A small-molecule ligand and the protein it binds are described below.
Small molecule (SMILES): CC(=O)N[C@@H]1[C@@H](O)[C@H](O)[C@@H](CO)O[C@H]1O

Binding-site contacts:
Ligand atom C7 contacts residue ASN1095 of chain 1.B at 3.9 Å.
Ligand atom C5 contacts residue PHE1100 of chain 1.B at 4.2 Å (hydrophobic).
Ligand atom O5 contacts residue PHE1100 of chain 1.B at 4.2 Å.
Ligand atom C3 contacts residue HIS1098 of chain 1.B at 3.7 Å.
Ligand atom C8 contacts residue THR1097 of chain 1.B at 4.2 Å.
Ligand atom O3 contacts residue THR1097 of chain 1.B at 4.1 Å.
Ligand atom O3 contacts residue HIS1098 of chain 1.B at 4.3 Å.
Ligand atom C6 contacts residue PHE1100 of chain 1.B at 3.8 Å (hydrophobic).
Ligand atom C4 contacts residue HIS1098 of chain 1.B at 3.7 Å.
Ligand atom C5 contacts residue ASN1095 of chain 1.B at 3.7 Å.
Ligand atom N2 contacts residue ASN1095 of chain 1.B at 2.9 Å (h-bond).
Ligand atom O5 contacts residue ASN1095 of chain 1.B at 2.4 Å (h-bond).
Ligand atom C1 contacts residue THR1097 of chain 1.B at 4.0 Å.
Ligand atom C1 contacts residue HIS1098 of chain 1.B at 4.5 Å.
Ligand atom O4 contacts residue HIS1098 of chain 1.B at 3.1 Å.
Ligand atom C2 contacts residue ASN1095 of chain 1.B at 2.5 Å.
Ligand atom O7 contacts residue ASN1095 of chain 1.B at 4.4 Å.
Ligand atom C6 contacts residue HIS1098 of chain 1.B at 4.5 Å.
Ligand atom N2 contacts residue THR1097 of chain 1.B at 3.4 Å (h-bond).
Ligand atom C1 contacts residue ASN1095 of chain 1.B at 1.4 Å.
Ligand atom C4 contacts residue ASN1095 of chain 1.B at 4.2 Å.
Ligand atom C8 contacts residue ASN1095 of chain 1.B at 4.3 Å.
Ligand atom C3 contacts residue THR1097 of chain 1.B at 3.5 Å.
Ligand atom O5 contacts residue HIS1098 of chain 1.B at 4.5 Å.
Ligand atom C2 contacts residue THR1097 of chain 1.B at 3.8 Å.
Ligand atom C7 contacts residue THR1097 of chain 1.B at 4.3 Å.
Ligand atom C3 contacts residue ASN1095 of chain 1.B at 3.8 Å.
Ligand atom C5 contacts residue HIS1098 of chain 1.B at 3.5 Å.

Sequence of chain 1.B:
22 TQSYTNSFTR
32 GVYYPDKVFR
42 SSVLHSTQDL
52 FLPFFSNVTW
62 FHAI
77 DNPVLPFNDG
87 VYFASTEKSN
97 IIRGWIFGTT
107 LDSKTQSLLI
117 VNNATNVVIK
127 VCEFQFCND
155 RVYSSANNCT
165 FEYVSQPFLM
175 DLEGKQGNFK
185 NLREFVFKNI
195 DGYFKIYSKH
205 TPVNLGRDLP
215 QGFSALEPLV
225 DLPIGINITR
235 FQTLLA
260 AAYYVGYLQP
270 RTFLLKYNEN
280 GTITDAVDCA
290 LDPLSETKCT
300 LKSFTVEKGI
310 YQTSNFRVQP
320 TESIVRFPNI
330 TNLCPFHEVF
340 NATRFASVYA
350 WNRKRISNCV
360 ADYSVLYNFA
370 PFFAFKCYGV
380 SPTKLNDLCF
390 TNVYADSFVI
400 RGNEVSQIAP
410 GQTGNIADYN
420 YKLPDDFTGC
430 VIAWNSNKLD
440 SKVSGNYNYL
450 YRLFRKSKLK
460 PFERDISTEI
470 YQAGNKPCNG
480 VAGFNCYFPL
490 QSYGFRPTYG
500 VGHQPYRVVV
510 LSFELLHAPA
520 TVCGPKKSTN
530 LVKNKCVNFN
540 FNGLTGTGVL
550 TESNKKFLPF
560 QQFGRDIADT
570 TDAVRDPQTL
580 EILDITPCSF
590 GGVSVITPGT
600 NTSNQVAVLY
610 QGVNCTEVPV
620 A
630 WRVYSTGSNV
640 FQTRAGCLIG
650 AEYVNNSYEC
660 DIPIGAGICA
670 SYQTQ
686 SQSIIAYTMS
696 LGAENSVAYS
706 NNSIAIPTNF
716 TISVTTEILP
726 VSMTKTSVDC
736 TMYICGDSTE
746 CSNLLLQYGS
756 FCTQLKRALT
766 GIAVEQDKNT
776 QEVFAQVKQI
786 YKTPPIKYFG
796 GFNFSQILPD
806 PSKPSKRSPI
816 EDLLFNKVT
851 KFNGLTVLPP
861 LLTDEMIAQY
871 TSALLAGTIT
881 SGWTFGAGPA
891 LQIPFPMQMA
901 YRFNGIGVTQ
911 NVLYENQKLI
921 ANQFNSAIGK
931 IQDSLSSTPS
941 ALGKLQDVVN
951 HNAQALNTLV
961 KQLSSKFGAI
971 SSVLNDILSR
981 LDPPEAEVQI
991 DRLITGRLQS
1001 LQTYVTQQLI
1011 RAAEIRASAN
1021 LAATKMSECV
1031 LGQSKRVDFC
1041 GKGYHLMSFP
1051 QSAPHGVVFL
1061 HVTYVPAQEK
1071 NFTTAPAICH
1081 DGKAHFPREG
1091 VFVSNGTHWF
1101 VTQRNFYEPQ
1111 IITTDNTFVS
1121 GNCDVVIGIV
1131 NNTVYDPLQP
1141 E